The small molecule below binds the protein below.
Small molecule (SMILES): CCOC(=O)C1=C(COCCN)NC(C)=C(C(=O)OC)C1c1ccccc1Cl

Sequence of chain 2.B:
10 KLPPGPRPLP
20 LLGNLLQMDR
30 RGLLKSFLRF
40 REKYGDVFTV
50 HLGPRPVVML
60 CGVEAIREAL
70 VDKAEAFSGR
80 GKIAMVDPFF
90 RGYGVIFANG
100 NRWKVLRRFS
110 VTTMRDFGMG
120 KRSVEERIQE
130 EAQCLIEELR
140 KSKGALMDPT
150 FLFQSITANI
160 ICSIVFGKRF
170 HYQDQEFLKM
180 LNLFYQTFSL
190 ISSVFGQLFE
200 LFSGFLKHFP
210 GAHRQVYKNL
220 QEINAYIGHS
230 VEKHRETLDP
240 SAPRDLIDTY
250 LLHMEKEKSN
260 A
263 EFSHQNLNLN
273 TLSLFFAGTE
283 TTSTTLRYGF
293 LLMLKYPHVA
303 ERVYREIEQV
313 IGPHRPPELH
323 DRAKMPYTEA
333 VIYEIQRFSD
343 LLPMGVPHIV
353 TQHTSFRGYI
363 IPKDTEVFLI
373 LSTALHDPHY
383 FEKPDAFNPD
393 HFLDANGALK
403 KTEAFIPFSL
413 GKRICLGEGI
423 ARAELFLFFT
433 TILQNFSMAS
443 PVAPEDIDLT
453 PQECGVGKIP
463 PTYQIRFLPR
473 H

Binding-site contacts:
Ligand atom CAO contacts residue GLN196 of chain 2.B at 4.1 Å.
Ligand atom CAI contacts residue PHE370 of chain 2.B at 3.2 Å (hydrophobic).
Ligand atom CAC contacts residue GLY457 of chain 2.B at 3.4 Å.
Ligand atom CAL contacts residue GLU199 of chain 2.B at 4.1 Å.
Ligand atom CAN contacts residue GLN196 of chain 2.B at 3.6 Å.
Ligand atom CAA contacts residue ARG54 of chain 2.B at 3.6 Å.
Ligand atom CAV contacts residue GLU199 of chain 2.B at 4.0 Å.
Ligand atom OAF contacts residue LEU200 of chain 2.B at 3.6 Å.
Ligand atom CAC contacts residue MET346 of chain 2.B at 4.1 Å (hydrophobic).
Ligand atom CAB contacts residue VAL458 of chain 2.B at 3.6 Å (hydrophobic).
Ligand atom CAZ contacts residue GLU199 of chain 2.B at 3.9 Å.
Ligand atom OAE contacts residue VAL458 of chain 2.B at 3.9 Å.
Ligand atom CAA contacts residue GLU368 of chain 2.B at 3.8 Å.
Ligand atom CAJ contacts residue GLU199 of chain 2.B at 3.5 Å.
Ligand atom CAK contacts residue PHE370 of chain 2.B at 3.6 Å (hydrophobic).
Ligand atom NAP contacts residue GLN196 of chain 2.B at 2.8 Å (h-bond).
Ligand atom CAH contacts residue GLU199 of chain 2.B at 4.0 Å.
Ligand atom OAQ contacts residue MET346 of chain 2.B at 4.0 Å.
Ligand atom CAI contacts residue PRO349 of chain 2.B at 4.1 Å (hydrophobic).
Ligand atom OAR contacts residue LEU32 of chain 2.B at 3.6 Å.
Ligand atom OAS contacts residue GLU199 of chain 2.B at 3.5 Å.
Ligand atom CAM contacts residue GLN196 of chain 2.B at 3.5 Å.
Ligand atom CAH contacts residue PRO349 of chain 2.B at 3.5 Å (hydrophobic).
Ligand atom CAB contacts residue MET346 of chain 2.B at 3.8 Å (hydrophobic).
Ligand atom OAR contacts residue GLN196 of chain 2.B at 3.3 Å (h-bond).
Ligand atom CAU contacts residue VAL458 of chain 2.B at 3.6 Å (hydrophobic).
Ligand atom CAT contacts residue LEU32 of chain 2.B at 3.9 Å (hydrophobic).
Ligand atom NAP contacts residue LEU32 of chain 2.B at 3.6 Å.
Ligand atom CAW contacts residue GLN196 of chain 2.B at 3.5 Å.
Ligand atom CLAG contacts residue GLU199 of chain 2.B at 3.5 Å.
Ligand atom CAC contacts residue VAL458 of chain 2.B at 3.7 Å (hydrophobic).
Ligand atom OAF contacts residue GLN196 of chain 2.B at 4.1 Å.
Ligand atom CAW contacts residue LEU32 of chain 2.B at 4.0 Å (hydrophobic).
Ligand atom CAC contacts residue LEU32 of chain 2.B at 3.5 Å (hydrophobic).
Ligand atom CAH contacts residue GLU368 of chain 2.B at 3.7 Å.
Ligand atom OAQ contacts residue VAL458 of chain 2.B at 3.1 Å.
Ligand atom CAO contacts residue LEU32 of chain 2.B at 3.8 Å (hydrophobic).
Ligand atom CAA contacts residue GLU199 of chain 2.B at 3.9 Å.
Ligand atom CAI contacts residue GLU368 of chain 2.B at 4.1 Å.
Ligand atom CAT contacts residue GLN196 of chain 2.B at 3.6 Å.